The small molecule below binds the protein below.
Small molecule (SMILES): Nc1ncnc2c1ncn2[C@H]1C[C@H](O)[C@@H](COP(=O)(O)O)O1

Sequence of chain 1.P:
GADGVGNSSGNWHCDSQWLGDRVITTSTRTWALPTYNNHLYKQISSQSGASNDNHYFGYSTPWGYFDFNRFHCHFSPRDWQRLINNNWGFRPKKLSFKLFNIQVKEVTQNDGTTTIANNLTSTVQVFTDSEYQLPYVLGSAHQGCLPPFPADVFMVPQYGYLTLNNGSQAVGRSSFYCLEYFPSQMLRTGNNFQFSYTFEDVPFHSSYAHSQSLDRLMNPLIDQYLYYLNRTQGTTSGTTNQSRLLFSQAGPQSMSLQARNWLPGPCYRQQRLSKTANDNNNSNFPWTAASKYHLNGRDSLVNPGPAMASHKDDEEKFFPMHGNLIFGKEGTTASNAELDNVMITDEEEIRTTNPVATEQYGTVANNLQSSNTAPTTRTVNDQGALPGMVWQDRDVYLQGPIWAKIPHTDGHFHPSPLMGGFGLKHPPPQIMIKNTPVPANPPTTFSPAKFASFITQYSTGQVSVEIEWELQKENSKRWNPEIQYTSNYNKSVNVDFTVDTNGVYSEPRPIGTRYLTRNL

Binding-site contacts:
Ligand atom O5' contacts residue PRO631 of chain 1.P at 4.1 Å.
Ligand atom N3 contacts residue PRO419 of chain 1.P at 4.3 Å.
Ligand atom O2P contacts residue PHE629 of chain 1.P at 4.0 Å.
Ligand atom C6 contacts residue PRO419 of chain 1.P at 4.4 Å (hydrophobic).
Ligand atom C5 contacts residue PRO419 of chain 1.P at 4.2 Å (hydrophobic).
Ligand atom C6 contacts residue SER632 of chain 1.P at 4.3 Å.
Ligand atom C1' contacts residue HIS630 of chain 1.P at 4.0 Å.
Ligand atom O4' contacts residue HIS630 of chain 1.P at 4.4 Å.
Ligand atom N1 contacts residue ILE622 of chain 1.P at 4.4 Å.
Ligand atom O2P contacts residue PRO631 of chain 1.P at 3.8 Å.
Ligand atom N6 contacts residue VAL418 of chain 1.P at 3.6 Å.
Ligand atom N1 contacts residue VAL418 of chain 1.P at 3.8 Å.
Ligand atom N6 contacts residue SER632 of chain 1.P at 3.9 Å.
Ligand atom C2 contacts residue GLY639 of chain 1.P at 3.7 Å.
Ligand atom O2P contacts residue HIS628 of chain 1.P at 4.3 Å.
Ligand atom N1 contacts residue PRO631 of chain 1.P at 4.2 Å.
Ligand atom N6 contacts residue PRO633 of chain 1.P at 4.2 Å.
Ligand atom N6 contacts residue PHE638 of chain 1.P at 3.8 Å.
Ligand atom C4 contacts residue PRO419 of chain 1.P at 4.2 Å (hydrophobic).
Ligand atom N7 contacts residue PRO419 of chain 1.P at 4.4 Å.
Ligand atom N7 contacts residue HIS630 of chain 1.P at 4.1 Å.
Ligand atom C6 contacts residue VAL418 of chain 1.P at 3.8 Å (hydrophobic).
Ligand atom C8 contacts residue HIS630 of chain 1.P at 3.4 Å.
Ligand atom O4' contacts residue PRO631 of chain 1.P at 3.8 Å.
Ligand atom C6 contacts residue PRO631 of chain 1.P at 4.0 Å (hydrophobic).
Ligand atom N6 contacts residue PRO631 of chain 1.P at 3.9 Å.
Ligand atom C5 contacts residue PRO631 of chain 1.P at 4.4 Å (hydrophobic).
Ligand atom N6 contacts residue GLY639 of chain 1.P at 2.8 Å (h-bond).
Ligand atom C6 contacts residue GLY639 of chain 1.P at 3.7 Å.
Ligand atom N9 contacts residue HIS630 of chain 1.P at 4.2 Å.
Ligand atom N7 contacts residue SER632 of chain 1.P at 3.8 Å.
Ligand atom C4 contacts residue PRO631 of chain 1.P at 4.4 Å (hydrophobic).
Ligand atom N6 contacts residue GLY637 of chain 1.P at 4.1 Å.
Ligand atom C2 contacts residue PRO419 of chain 1.P at 4.4 Å (hydrophobic).
Ligand atom O5' contacts residue PHE629 of chain 1.P at 4.2 Å.
Ligand atom C8 contacts residue PRO419 of chain 1.P at 4.3 Å (hydrophobic).
Ligand atom N9 contacts residue PRO419 of chain 1.P at 4.2 Å.
Ligand atom C5 contacts residue SER632 of chain 1.P at 4.3 Å.
Ligand atom C2' contacts residue PRO419 of chain 1.P at 4.0 Å (hydrophobic).
Ligand atom N1 contacts residue GLY639 of chain 1.P at 2.9 Å (h-bond).